The protein below binds the small molecule below.
Small molecule (SMILES): CC(C)CCC[C@@H](C)[C@H]1CC[C@H]2[C@@H]3CC=C4C[C@@H](OC(=O)CCC(=O)O)CC[C@]4(C)[C@H]3CC[C@]12C

Binding-site contacts:
Ligand atom CBC contacts residue ILE321 of chain 1.D at 4.5 Å (hydrophobic).
Ligand atom CAV contacts residue ILE321 of chain 1.D at 4.4 Å (hydrophobic).
Ligand atom CAQ contacts residue PHE329 of chain 1.D at 3.9 Å (hydrophobic).
Ligand atom OAW contacts residue ILE321 of chain 1.D at 3.3 Å.
Ligand atom CAQ contacts residue LEU332 of chain 1.D at 4.1 Å (hydrophobic).
Ligand atom CAP contacts residue PHE329 of chain 1.D at 4.1 Å (hydrophobic).
Ligand atom CAP contacts residue LEU332 of chain 1.D at 3.5 Å (hydrophobic).
Ligand atom CAE contacts residue PHE329 of chain 1.D at 4.5 Å (hydrophobic).

Sequence of chain 1.D:
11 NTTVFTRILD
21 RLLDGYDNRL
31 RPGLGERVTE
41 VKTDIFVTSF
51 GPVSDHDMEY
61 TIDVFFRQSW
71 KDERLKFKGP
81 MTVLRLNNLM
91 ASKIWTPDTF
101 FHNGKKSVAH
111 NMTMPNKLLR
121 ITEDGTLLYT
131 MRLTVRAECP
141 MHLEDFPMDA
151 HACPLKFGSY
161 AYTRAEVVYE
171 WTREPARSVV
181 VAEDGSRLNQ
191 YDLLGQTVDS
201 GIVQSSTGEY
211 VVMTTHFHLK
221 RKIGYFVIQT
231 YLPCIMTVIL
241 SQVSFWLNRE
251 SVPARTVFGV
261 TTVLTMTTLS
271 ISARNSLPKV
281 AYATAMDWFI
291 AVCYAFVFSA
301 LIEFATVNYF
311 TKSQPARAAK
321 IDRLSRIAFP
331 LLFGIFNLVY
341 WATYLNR